Sequence of chain 1.A:
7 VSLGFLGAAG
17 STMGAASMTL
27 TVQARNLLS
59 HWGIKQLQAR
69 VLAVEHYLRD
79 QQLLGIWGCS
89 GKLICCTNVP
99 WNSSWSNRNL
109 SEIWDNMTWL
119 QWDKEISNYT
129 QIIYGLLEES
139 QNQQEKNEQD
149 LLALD

Binding-site contacts:
Ligand atom C4 contacts residue ASN126 of chain 1.A at 4.1 Å.
Ligand atom C2 contacts residue ASN126 of chain 1.A at 2.4 Å.
Ligand atom C7 contacts residue ASN126 of chain 1.A at 3.8 Å.
Ligand atom N2 contacts residue ASN126 of chain 1.A at 2.9 Å (h-bond).
Ligand atom O7 contacts residue ASN126 of chain 1.A at 4.3 Å.
Ligand atom C3 contacts residue ASN126 of chain 1.A at 3.7 Å.
Ligand atom C5 contacts residue ASN126 of chain 1.A at 3.6 Å.
Ligand atom O5 contacts residue ASN126 of chain 1.A at 2.3 Å (h-bond).
Ligand atom C8 contacts residue ASN126 of chain 1.A at 4.4 Å.
Ligand atom C1 contacts residue ASN126 of chain 1.A at 1.4 Å.
Ligand atom O6 contacts residue ASN126 of chain 1.A at 4.4 Å.

This protein binds this small molecule.
Small molecule (SMILES): CC(=O)N[C@@H]1[C@@H](O)[C@H](O)[C@@H](CO)O[C@H]1O